The small molecule below binds the protein below.
Small molecule (SMILES): CN1CC(c2ccccc2)N=C1COc1ncc(C2CC2)nc1C(=O)N[C@H]1CCOC1

Binding-site contacts:
Ligand atom C25 contacts residue TYR78 of chain 1.B at 3.5 Å (hydrophobic).
Ligand atom C15 contacts residue MET267 of chain 1.B at 3.5 Å (hydrophobic).
Ligand atom C3 contacts residue PHE283 of chain 1.B at 3.7 Å (hydrophobic).
Ligand atom N4 contacts residue PHE283 of chain 1.B at 3.5 Å.
Ligand atom C19 contacts residue MET267 of chain 1.B at 3.6 Å (hydrophobic).
Ligand atom C23 contacts residue ILE246 of chain 1.B at 3.4 Å (hydrophobic).
Ligand atom N10 contacts residue GLY279 of chain 1.B at 3.3 Å (h-bond).
Ligand atom C9 contacts residue GLY279 of chain 1.B at 3.5 Å.
Ligand atom C17 contacts residue GLU275 of chain 1.B at 3.5 Å.
Ligand atom N1 contacts residue GLN280 of chain 1.B at 2.9 Å (h-bond).
Ligand atom C11 contacts residue GLY279 of chain 1.B at 3.4 Å.
Ligand atom C28 contacts residue PHE250 of chain 1.B at 3.6 Å (hydrophobic).
Ligand atom C5 contacts residue PHE283 of chain 1.B at 3.5 Å (hydrophobic).
Ligand atom C9 contacts residue TYR247 of chain 1.B at 3.3 Å (hydrophobic).
Ligand atom O22 contacts residue MET267 of chain 1.B at 3.6 Å.
Ligand atom C19 contacts residue PRO266 of chain 1.B at 3.3 Å (hydrophobic).
Ligand atom N13 contacts residue TYR247 of chain 1.B at 2.5 Å (h-bond).
Ligand atom C18 contacts residue PRO266 of chain 1.B at 3.6 Å (hydrophobic).
Ligand atom O7 contacts residue MET267 of chain 1.B at 3.7 Å.
Ligand atom C21 contacts residue PHE283 of chain 1.B at 3.4 Å (hydrophobic).
Ligand atom C8 contacts residue GLN280 of chain 1.B at 3.3 Å.
Ligand atom C9 contacts residue MET267 of chain 1.B at 3.5 Å (hydrophobic).
Ligand atom C25 contacts residue ILE246 of chain 1.B at 3.4 Å (hydrophobic).
Ligand atom N10 contacts residue MET267 of chain 1.B at 3.3 Å (h-bond).
Ligand atom C8 contacts residue TYR247 of chain 1.B at 3.3 Å (hydrophobic).
Ligand atom O7 contacts residue PHE283 of chain 1.B at 3.7 Å.
Ligand atom C15 contacts residue GLY279 of chain 1.B at 3.5 Å.
Ligand atom C12 contacts residue GLY279 of chain 1.B at 3.4 Å.
Ligand atom C20 contacts residue MET267 of chain 1.B at 3.6 Å (hydrophobic).
Ligand atom C2 contacts residue GLN280 of chain 1.B at 3.5 Å.
Ligand atom N13 contacts residue GLY279 of chain 1.B at 3.7 Å.
Ligand atom C24 contacts residue LEU229 of chain 1.B at 3.6 Å (hydrophobic).
Ligand atom N1 contacts residue PHE283 of chain 1.B at 3.6 Å.
Ligand atom C6 contacts residue PHE283 of chain 1.B at 3.6 Å (hydrophobic).
Ligand atom N13 contacts residue MET267 of chain 1.B at 3.6 Å.
Ligand atom C14 contacts residue MET267 of chain 1.B at 3.5 Å (hydrophobic).
Ligand atom O22 contacts residue PHE283 of chain 1.B at 3.5 Å.
Ligand atom C12 contacts residue MET267 of chain 1.B at 3.6 Å (hydrophobic).
Ligand atom C18 contacts residue GLU275 of chain 1.B at 3.5 Å.
Ligand atom C16 contacts residue TYR247 of chain 1.B at 3.6 Å (hydrophobic).

Sequence of chain 1.B:
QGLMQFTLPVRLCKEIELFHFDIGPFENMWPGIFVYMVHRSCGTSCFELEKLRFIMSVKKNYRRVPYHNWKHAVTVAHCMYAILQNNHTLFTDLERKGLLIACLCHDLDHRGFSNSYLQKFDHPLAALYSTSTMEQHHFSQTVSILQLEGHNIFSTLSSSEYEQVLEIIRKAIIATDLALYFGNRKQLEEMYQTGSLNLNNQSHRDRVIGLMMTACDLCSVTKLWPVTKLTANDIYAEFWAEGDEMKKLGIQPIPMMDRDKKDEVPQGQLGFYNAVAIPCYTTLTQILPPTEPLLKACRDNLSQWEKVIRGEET